Sequence of chain 1.B:
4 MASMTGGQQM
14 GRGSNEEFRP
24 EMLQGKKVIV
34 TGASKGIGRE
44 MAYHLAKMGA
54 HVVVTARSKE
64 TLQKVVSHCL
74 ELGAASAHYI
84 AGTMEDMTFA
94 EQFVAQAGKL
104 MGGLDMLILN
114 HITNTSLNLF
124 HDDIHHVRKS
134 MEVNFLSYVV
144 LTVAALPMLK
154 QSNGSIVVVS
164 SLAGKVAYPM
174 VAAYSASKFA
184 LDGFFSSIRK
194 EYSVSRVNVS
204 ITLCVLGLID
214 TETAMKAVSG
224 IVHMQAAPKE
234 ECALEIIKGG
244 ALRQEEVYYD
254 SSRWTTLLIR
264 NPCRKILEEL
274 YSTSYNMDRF

The small molecule below binds the protein below.
Small molecule (SMILES): O=C(CC1(Cc2ccccc2)C2CC3CC1CC(C2)C3O)N1CC(O)C1

Binding-site contacts:
Ligand atom O25 contacts residue TYR171 of chain 1.B at 4.0 Å.
Ligand atom C1 contacts residue TYR177 of chain 1.B at 3.4 Å (hydrophobic).
Ligand atom C24 contacts residue LEU165 of chain 1.B at 4.0 Å (hydrophobic).
Ligand atom C7 contacts residue TYR177 of chain 1.B at 3.8 Å (hydrophobic).
Ligand atom N16 contacts residue SER164 of chain 1.B at 3.6 Å (h-bond).
Ligand atom C19 contacts residue TYR171 of chain 1.B at 3.7 Å (hydrophobic).
Ligand atom C10 contacts residue ALA217 of chain 1.B at 3.6 Å (hydrophobic).
Ligand atom C6 contacts residue THR118 of chain 1.B at 3.5 Å.
Ligand atom C13 contacts residue ALA166 of chain 1.B at 4.0 Å (hydrophobic).
Ligand atom C7 contacts residue NAP1 of chain 1.G at 3.8 Å.
Ligand atom C15 contacts residue NAP1 of chain 1.G at 3.3 Å.
Ligand atom C4 contacts residue LEU120 of chain 1.B at 4.1 Å (hydrophobic).
Ligand atom O17 contacts residue SER164 of chain 1.B at 2.7 Å (h-bond).
Ligand atom O25 contacts residue LEU165 of chain 1.B at 3.6 Å.
Ligand atom C15 contacts residue SER164 of chain 1.B at 3.5 Å.
Ligand atom O26 contacts residue THR216 of chain 1.B at 3.9 Å.
Ligand atom O25 contacts residue MET227 of chain 1.B at 3.6 Å.
Ligand atom C12 contacts residue NAP1 of chain 1.G at 3.6 Å.
Ligand atom C11 contacts residue TYR177 of chain 1.B at 4.0 Å (hydrophobic).
Ligand atom C18 contacts residue TYR171 of chain 1.B at 3.6 Å (hydrophobic).
Ligand atom C11 contacts residue VAL174 of chain 1.B at 3.7 Å (hydrophobic).
Ligand atom C14 contacts residue VAL174 of chain 1.B at 3.7 Å (hydrophobic).
Ligand atom C23 contacts residue TYR171 of chain 1.B at 4.0 Å (hydrophobic).
Ligand atom O26 contacts residue ALA220 of chain 1.B at 3.9 Å.
Ligand atom C10 contacts residue NAP1 of chain 1.G at 4.0 Å.
Ligand atom C5 contacts residue THR118 of chain 1.B at 3.4 Å.
Ligand atom C24 contacts residue LEU209 of chain 1.B at 3.7 Å (hydrophobic).
Ligand atom C23 contacts residue LEU211 of chain 1.B at 3.9 Å (hydrophobic).
Ligand atom C13 contacts residue VAL174 of chain 1.B at 4.0 Å (hydrophobic).
Ligand atom O25 contacts residue LEU211 of chain 1.B at 3.0 Å (h-bond).
Ligand atom O26 contacts residue THR118 of chain 1.B at 3.8 Å.
Ligand atom O17 contacts residue TYR177 of chain 1.B at 3.0 Å (h-bond).
Ligand atom N16 contacts residue NAP1 of chain 1.G at 3.8 Å.
Ligand atom C24 contacts residue SER164 of chain 1.B at 3.0 Å.
Ligand atom C21 contacts residue VAL174 of chain 1.B at 4.1 Å (hydrophobic).
Ligand atom O17 contacts residue NAP1 of chain 1.G at 3.0 Å.
Ligand atom C22 contacts residue LEU211 of chain 1.B at 3.7 Å (hydrophobic).
Ligand atom C21 contacts residue LEU120 of chain 1.B at 3.6 Å (hydrophobic).
Ligand atom C6 contacts residue TYR177 of chain 1.B at 3.4 Å (hydrophobic).
Ligand atom O25 contacts residue GLY210 of chain 1.B at 3.2 Å.